Sequence of chain 1.A:
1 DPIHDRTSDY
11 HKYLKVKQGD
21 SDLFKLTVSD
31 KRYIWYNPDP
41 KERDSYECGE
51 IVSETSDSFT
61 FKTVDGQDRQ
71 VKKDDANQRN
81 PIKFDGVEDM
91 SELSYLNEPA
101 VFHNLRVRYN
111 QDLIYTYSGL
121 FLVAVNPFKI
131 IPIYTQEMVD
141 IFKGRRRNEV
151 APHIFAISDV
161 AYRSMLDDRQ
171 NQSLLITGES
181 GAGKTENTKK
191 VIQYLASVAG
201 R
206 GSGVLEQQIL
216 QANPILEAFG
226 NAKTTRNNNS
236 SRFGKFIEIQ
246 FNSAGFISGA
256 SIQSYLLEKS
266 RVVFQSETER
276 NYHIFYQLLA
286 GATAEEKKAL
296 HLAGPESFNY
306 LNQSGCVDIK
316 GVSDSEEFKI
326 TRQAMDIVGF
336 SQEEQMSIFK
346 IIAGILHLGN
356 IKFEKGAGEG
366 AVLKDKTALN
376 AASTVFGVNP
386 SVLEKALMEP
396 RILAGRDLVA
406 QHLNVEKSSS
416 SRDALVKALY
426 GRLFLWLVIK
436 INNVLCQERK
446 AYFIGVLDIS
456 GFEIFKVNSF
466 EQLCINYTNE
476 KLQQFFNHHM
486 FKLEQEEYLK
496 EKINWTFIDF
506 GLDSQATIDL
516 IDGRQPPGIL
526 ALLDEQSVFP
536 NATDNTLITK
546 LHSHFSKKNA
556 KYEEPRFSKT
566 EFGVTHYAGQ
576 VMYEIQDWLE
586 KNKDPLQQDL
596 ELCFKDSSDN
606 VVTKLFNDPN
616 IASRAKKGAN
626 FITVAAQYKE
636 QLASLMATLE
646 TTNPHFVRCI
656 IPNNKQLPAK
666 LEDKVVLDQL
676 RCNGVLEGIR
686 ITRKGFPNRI

The protein below binds the small molecule below.
Small molecule (SMILES): Oc1c(Cl)c(Cl)c(Cl)c2c1[nH]c1c(Cl)cc(Cl)cc12

Binding-site contacts:
Ligand atom C2 contacts residue ALA423 of chain 1.A at 3.8 Å (hydrophobic).
Ligand atom CL3 contacts residue ARG619 of chain 1.A at 3.1 Å.
Ligand atom CL6 contacts residue ARG619 of chain 1.A at 3.4 Å.
Ligand atom C1 contacts residue ASP589 of chain 1.A at 3.8 Å.
Ligand atom O14 contacts residue GLY426 of chain 1.A at 3.4 Å.
Ligand atom CL5 contacts residue ALA419 of chain 1.A at 3.6 Å.
Ligand atom N13 contacts residue ALA423 of chain 1.A at 3.7 Å.
Ligand atom CL2 contacts residue GLN632 of chain 1.A at 3.7 Å.
Ligand atom N13 contacts residue ASP589 of chain 1.A at 3.6 Å.
Ligand atom C2 contacts residue LEU591 of chain 1.A at 4.0 Å (hydrophobic).
Ligand atom C3 contacts residue ALA423 of chain 1.A at 4.0 Å (hydrophobic).
Ligand atom CL1 contacts residue LEU430 of chain 1.A at 3.2 Å.
Ligand atom O14 contacts residue LYS264 of chain 1.A at 2.6 Å.
Ligand atom CL1 contacts residue GLY426 of chain 1.A at 3.9 Å.
Ligand atom C7 contacts residue ASP589 of chain 1.A at 4.0 Å.
Ligand atom C12 contacts residue LYS264 of chain 1.A at 3.7 Å.
Ligand atom C5 contacts residue ARG427 of chain 1.A at 4.0 Å.
Ligand atom C1 contacts residue LEU591 of chain 1.A at 3.5 Å (hydrophobic).
Ligand atom CL5 contacts residue ALA423 of chain 1.A at 2.8 Å.
Ligand atom C6 contacts residue ARG427 of chain 1.A at 3.9 Å.
Ligand atom C3 contacts residue ARG427 of chain 1.A at 4.2 Å.
Ligand atom O14 contacts residue ARG427 of chain 1.A at 4.2 Å.
Ligand atom CL5 contacts residue LEU591 of chain 1.A at 3.5 Å.
Ligand atom N13 contacts residue LYS264 of chain 1.A at 3.4 Å (salt-bridge).
Ligand atom C11 contacts residue LYS264 of chain 1.A at 3.7 Å.
Ligand atom C2 contacts residue ASP589 of chain 1.A at 4.0 Å.
Ligand atom CL2 contacts residue LEU430 of chain 1.A at 3.9 Å.
Ligand atom CL1 contacts residue LYS264 of chain 1.A at 4.3 Å.
Ligand atom C10 contacts residue LEU430 of chain 1.A at 4.3 Å (hydrophobic).
Ligand atom C2 contacts residue ARG427 of chain 1.A at 4.1 Å.
Ligand atom C3 contacts residue ASP589 of chain 1.A at 3.6 Å.
Ligand atom C6 contacts residue ASP589 of chain 1.A at 4.2 Å.
Ligand atom C1 contacts residue ARG427 of chain 1.A at 4.0 Å.
Ligand atom C5 contacts residue ARG619 of chain 1.A at 3.5 Å.
Ligand atom C6 contacts residue ARG619 of chain 1.A at 3.8 Å.
Ligand atom C4 contacts residue ARG427 of chain 1.A at 4.1 Å.
Ligand atom O14 contacts residue LYS422 of chain 1.A at 4.0 Å.
Ligand atom C4 contacts residue ASP589 of chain 1.A at 3.8 Å.
Ligand atom CL3 contacts residue SER618 of chain 1.A at 3.5 Å.
Ligand atom C12 contacts residue ASP589 of chain 1.A at 3.9 Å.